Sequence of chain 1.A:
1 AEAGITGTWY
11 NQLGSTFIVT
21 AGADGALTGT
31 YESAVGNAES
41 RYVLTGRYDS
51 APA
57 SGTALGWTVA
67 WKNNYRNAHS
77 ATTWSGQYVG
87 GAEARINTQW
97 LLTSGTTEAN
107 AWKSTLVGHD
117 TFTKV

A small-molecule ligand and the protein it binds are described below.
Small molecule (SMILES): Cc1cc(N=Nc2ccccc2C(=O)O)cc(C)c1O

Sequence of chain 4.B:
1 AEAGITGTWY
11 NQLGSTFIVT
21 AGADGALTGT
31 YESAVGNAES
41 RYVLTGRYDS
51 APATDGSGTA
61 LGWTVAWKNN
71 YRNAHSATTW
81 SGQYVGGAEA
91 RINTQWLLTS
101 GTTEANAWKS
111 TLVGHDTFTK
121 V

Binding-site contacts:
Ligand atom C4 contacts residue TRP96 of chain 4.B at 3.0 Å (hydrophobic).
Ligand atom C6 contacts residue THR78 of chain 4.B at 3.9 Å.
Ligand atom C4' contacts residue SER76 of chain 4.B at 3.8 Å.
Ligand atom C3' contacts residue ASN37 of chain 4.B at 3.9 Å.
Ligand atom C2' contacts residue TRP67 of chain 4.B at 3.8 Å (hydrophobic).
Ligand atom CM5 contacts residue LEU98 of chain 4.B at 3.5 Å (hydrophobic).
Ligand atom O4' contacts residue SER76 of chain 4.B at 3.3 Å (h-bond).
Ligand atom OXT contacts residue TYR31 of chain 4.B at 3.6 Å.
Ligand atom C3' contacts residue TRP67 of chain 4.B at 3.6 Å (hydrophobic).
Ligand atom C5' contacts residue SER76 of chain 4.B at 3.6 Å.
Ligand atom O contacts residue SER15 of chain 4.B at 2.8 Å (h-bond).
Ligand atom O contacts residue TYR31 of chain 4.B at 2.4 Å (h-bond).
Ligand atom C6' contacts residue LEU98 of chain 4.B at 2.9 Å (hydrophobic).
Ligand atom CM3 contacts residue ALA38 of chain 4.B at 2.7 Å (hydrophobic).
Ligand atom C5 contacts residue TRP96 of chain 4.B at 3.0 Å (hydrophobic).
Ligand atom C3 contacts residue TRP80 of chain 4.B at 3.7 Å (hydrophobic).
Ligand atom O contacts residue ASN11 of chain 4.B at 2.9 Å (h-bond).
Ligand atom O4' contacts residue ASN37 of chain 4.B at 3.5 Å (h-bond).
Ligand atom OXT contacts residue SER15 of chain 4.B at 3.3 Å (h-bond).
Ligand atom C contacts residue SER33 of chain 4.B at 3.2 Å.
Ligand atom C4 contacts residue ASP116 of chain 4.B at 3.2 Å.
Ligand atom C1' contacts residue LEU98 of chain 4.B at 3.8 Å (hydrophobic).
Ligand atom N1 contacts residue TRP67 of chain 4.B at 3.6 Å.
Ligand atom C contacts residue TYR31 of chain 4.B at 3.4 Å (hydrophobic).
Ligand atom CM3 contacts residue ASN37 of chain 4.B at 2.8 Å.
Ligand atom O4' contacts residue TRP67 of chain 4.B at 3.6 Å.
Ligand atom C5 contacts residue THR78 of chain 4.B at 3.9 Å.
Ligand atom C4 contacts residue TRP80 of chain 4.B at 3.9 Å (hydrophobic).
Ligand atom N1' contacts residue TRP108 of chain 1.A at 3.5 Å.
Ligand atom C4' contacts residue ALA74 of chain 4.B at 3.8 Å (hydrophobic).
Ligand atom O4' contacts residue ALA74 of chain 4.B at 2.4 Å.
Ligand atom C3 contacts residue ASP116 of chain 4.B at 3.0 Å.
Ligand atom CM5 contacts residue SER76 of chain 4.B at 2.9 Å.
Ligand atom CM3 contacts residue TRP67 of chain 4.B at 3.5 Å (hydrophobic).
Ligand atom OXT contacts residue SER33 of chain 4.B at 2.0 Å (h-bond).
Ligand atom N1 contacts residue SER33 of chain 4.B at 3.6 Å.
Ligand atom C2' contacts residue VAL35 of chain 4.B at 3.5 Å (hydrophobic).
Ligand atom C5' contacts residue LEU98 of chain 4.B at 3.6 Å (hydrophobic).
Ligand atom C4' contacts residue TRP67 of chain 4.B at 3.7 Å (hydrophobic).
Ligand atom C contacts residue SER15 of chain 4.B at 3.5 Å.